Sequence of chain 7.C:
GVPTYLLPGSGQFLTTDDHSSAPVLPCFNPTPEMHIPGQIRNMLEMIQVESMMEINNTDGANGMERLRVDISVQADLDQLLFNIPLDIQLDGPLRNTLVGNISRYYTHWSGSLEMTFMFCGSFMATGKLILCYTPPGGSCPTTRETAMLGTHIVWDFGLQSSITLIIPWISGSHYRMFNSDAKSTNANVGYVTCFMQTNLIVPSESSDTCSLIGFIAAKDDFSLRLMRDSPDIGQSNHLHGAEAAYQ

Sequence of chain 7.A:
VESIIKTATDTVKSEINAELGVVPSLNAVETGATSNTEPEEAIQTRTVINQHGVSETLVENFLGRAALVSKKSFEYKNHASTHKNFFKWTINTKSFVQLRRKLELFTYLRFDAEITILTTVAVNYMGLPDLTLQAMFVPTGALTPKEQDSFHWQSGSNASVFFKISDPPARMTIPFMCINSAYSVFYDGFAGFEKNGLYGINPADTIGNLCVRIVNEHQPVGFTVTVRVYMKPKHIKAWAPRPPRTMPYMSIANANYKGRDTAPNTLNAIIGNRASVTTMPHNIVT

This protein binds this small molecule.
Small molecule (SMILES): CC(=O)N[C@@H]1[C@@H](O)[C@H](O[C@@H]2O[C@H](CO[C@]3(C(=O)O)C[C@H](O)[C@@H](NC(C)=O)[C@H]([C@H](O)[C@H](O)CO)O3)[C@H](O)[C@H](O)[C@H]2O)[C@@H](CO)O[C@H]1O

Binding-site contacts:
Ligand atom C4 contacts residue PRO274 of chain 7.A at 4.0 Å (hydrophobic).
Ligand atom C3 contacts residue ARG95 of chain 7.C at 3.9 Å.
Ligand atom O3 contacts residue ASP91 of chain 7.C at 4.0 Å.
Ligand atom C11 contacts residue ILE233 of chain 7.C at 3.8 Å (hydrophobic).
Ligand atom C3 contacts residue PRO274 of chain 7.A at 4.1 Å (hydrophobic).
Ligand atom C6 contacts residue PRO231 of chain 7.C at 4.0 Å (hydrophobic).
Ligand atom C3 contacts residue ASP232 of chain 7.C at 4.1 Å.
Ligand atom O6 contacts residue ASP91 of chain 7.C at 3.3 Å.
Ligand atom C10 contacts residue PRO231 of chain 7.C at 3.9 Å (hydrophobic).
Ligand atom C1 contacts residue ARG104 of chain 7.C at 3.7 Å.
Ligand atom C11 contacts residue ASP232 of chain 7.C at 3.8 Å.
Ligand atom O7 contacts residue SER180 of chain 7.C at 3.7 Å.
Ligand atom C3 contacts residue ARG104 of chain 7.C at 3.9 Å.
Ligand atom O4 contacts residue PRO231 of chain 7.C at 3.8 Å.
Ligand atom C4 contacts residue ARG104 of chain 7.C at 4.0 Å.
Ligand atom C4 contacts residue ASP91 of chain 7.C at 3.3 Å.
Ligand atom N5 contacts residue PRO231 of chain 7.C at 2.9 Å (h-bond).
Ligand atom O1B contacts residue ARG104 of chain 7.C at 2.8 Å (salt-bridge).
Ligand atom O7 contacts residue PRO274 of chain 7.A at 3.4 Å.
Ligand atom C4 contacts residue ASP232 of chain 7.C at 3.5 Å.
Ligand atom C3 contacts residue PRO274 of chain 7.A at 3.8 Å (hydrophobic).
Ligand atom O4 contacts residue ASN275 of chain 7.A at 3.0 Å (h-bond).
Ligand atom C11 contacts residue GLY234 of chain 7.C at 3.9 Å.
Ligand atom C4 contacts residue PRO231 of chain 7.C at 3.4 Å (hydrophobic).
Ligand atom O3 contacts residue GLY282 of chain 7.A at 3.4 Å.
Ligand atom C11 contacts residue PRO231 of chain 7.C at 4.0 Å (hydrophobic).
Ligand atom O10 contacts residue ARG270 of chain 7.A at 4.0 Å.
Ligand atom O4 contacts residue ASP91 of chain 7.C at 2.8 Å (salt-bridge).
Ligand atom C5 contacts residue ASN275 of chain 7.A at 3.5 Å.
Ligand atom N5 contacts residue ASN275 of chain 7.A at 3.5 Å (h-bond).
Ligand atom O6 contacts residue PRO274 of chain 7.A at 3.7 Å.
Ligand atom O4 contacts residue ARG95 of chain 7.C at 3.6 Å.
Ligand atom C4 contacts residue ASN275 of chain 7.A at 3.8 Å.
Ligand atom O4 contacts residue ASP232 of chain 7.C at 2.8 Å (salt-bridge).
Ligand atom C5 contacts residue PRO274 of chain 7.A at 3.9 Å (hydrophobic).
Ligand atom C10 contacts residue ASN275 of chain 7.A at 3.2 Å.
Ligand atom O10 contacts residue ASN275 of chain 7.A at 2.9 Å (h-bond).
Ligand atom O3 contacts residue PRO274 of chain 7.A at 3.9 Å.
Ligand atom C6 contacts residue ASP91 of chain 7.C at 3.9 Å.
Ligand atom C5 contacts residue PRO231 of chain 7.C at 3.6 Å (hydrophobic).